Sequence of chain 1.A:
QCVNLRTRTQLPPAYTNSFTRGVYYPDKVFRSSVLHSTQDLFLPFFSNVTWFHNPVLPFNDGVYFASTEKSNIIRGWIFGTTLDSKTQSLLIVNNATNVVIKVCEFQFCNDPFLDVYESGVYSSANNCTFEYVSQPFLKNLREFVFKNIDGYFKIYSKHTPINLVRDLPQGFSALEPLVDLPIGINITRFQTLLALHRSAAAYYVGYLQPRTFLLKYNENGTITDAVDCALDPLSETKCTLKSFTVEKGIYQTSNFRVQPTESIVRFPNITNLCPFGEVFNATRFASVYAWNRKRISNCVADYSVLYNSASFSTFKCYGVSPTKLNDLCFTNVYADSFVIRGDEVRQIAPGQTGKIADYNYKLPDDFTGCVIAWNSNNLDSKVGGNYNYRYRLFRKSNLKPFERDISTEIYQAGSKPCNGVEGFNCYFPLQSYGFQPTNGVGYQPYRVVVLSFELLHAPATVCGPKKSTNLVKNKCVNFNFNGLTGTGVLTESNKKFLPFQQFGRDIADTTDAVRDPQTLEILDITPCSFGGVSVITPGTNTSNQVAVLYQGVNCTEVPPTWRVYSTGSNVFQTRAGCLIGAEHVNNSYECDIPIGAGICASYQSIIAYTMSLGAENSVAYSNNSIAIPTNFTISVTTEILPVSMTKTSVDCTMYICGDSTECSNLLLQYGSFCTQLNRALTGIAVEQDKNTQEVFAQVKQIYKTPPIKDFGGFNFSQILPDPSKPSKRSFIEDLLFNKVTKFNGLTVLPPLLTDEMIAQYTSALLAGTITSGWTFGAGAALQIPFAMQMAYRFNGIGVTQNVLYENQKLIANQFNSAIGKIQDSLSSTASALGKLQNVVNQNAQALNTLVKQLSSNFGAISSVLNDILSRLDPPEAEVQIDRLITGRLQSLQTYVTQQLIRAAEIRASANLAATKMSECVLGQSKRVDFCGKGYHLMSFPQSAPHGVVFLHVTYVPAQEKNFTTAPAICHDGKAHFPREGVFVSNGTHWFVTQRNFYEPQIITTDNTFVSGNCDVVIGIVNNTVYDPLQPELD

A small-molecule ligand and the protein it binds are described below.
Small molecule (SMILES): CC(=O)N[C@@H]1[C@@H](O)[C@H](O)[C@@H](CO)O[C@H]1O

Binding-site contacts:
Ligand atom C1 contacts residue ASN655 of chain 1.A at 1.4 Å.
Ligand atom C7 contacts residue ASN655 of chain 1.A at 3.9 Å.
Ligand atom C2 contacts residue ASN655 of chain 1.A at 2.5 Å.
Ligand atom C4 contacts residue ASN655 of chain 1.A at 4.2 Å.
Ligand atom C3 contacts residue ASN655 of chain 1.A at 3.8 Å.
Ligand atom C6 contacts residue HIS653 of chain 1.A at 4.3 Å.
Ligand atom N2 contacts residue ASN655 of chain 1.A at 2.9 Å (h-bond).
Ligand atom O6 contacts residue ASN655 of chain 1.A at 4.1 Å.
Ligand atom O7 contacts residue ASN655 of chain 1.A at 4.5 Å.
Ligand atom C5 contacts residue ASN655 of chain 1.A at 3.7 Å.
Ligand atom O6 contacts residue HIS653 of chain 1.A at 3.0 Å (h-bond).
Ligand atom O5 contacts residue ASN655 of chain 1.A at 2.4 Å (h-bond).